The small molecule below binds the protein below.
Small molecule (SMILES): CC(=O)N1CCN(c2ccc(OC[C@H]3CO[C@](Cn4ccnc4)(c4ccc(Cl)cc4Cl)O3)cc2)CC1

Sequence of chain 1.A:
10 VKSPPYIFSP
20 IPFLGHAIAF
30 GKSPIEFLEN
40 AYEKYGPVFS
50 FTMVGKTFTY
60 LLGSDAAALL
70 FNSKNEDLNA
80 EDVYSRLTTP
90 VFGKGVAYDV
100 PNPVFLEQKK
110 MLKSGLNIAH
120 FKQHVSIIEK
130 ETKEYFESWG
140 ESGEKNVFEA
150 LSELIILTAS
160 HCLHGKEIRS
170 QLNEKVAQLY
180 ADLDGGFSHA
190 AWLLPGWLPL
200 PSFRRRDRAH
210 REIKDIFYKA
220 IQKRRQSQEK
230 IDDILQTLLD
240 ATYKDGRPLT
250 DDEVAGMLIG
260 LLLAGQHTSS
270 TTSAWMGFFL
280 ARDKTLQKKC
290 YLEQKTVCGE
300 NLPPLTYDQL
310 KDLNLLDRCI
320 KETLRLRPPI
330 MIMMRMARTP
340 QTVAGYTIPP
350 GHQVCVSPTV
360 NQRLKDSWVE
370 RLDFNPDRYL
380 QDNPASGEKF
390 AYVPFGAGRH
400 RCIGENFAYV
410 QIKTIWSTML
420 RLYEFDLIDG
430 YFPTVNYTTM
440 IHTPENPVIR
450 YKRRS

Binding-site contacts:
Ligand atom C6 contacts residue TYR97 of chain 1.A at 3.7 Å (hydrophobic).
Ligand atom C2 contacts residue HEM1 of chain 1.E at 3.6 Å.
Ligand atom N1 contacts residue ILE329 of chain 1.A at 3.3 Å.
Ligand atom CL1 contacts residue GLY259 of chain 1.A at 3.6 Å.
Ligand atom C19 contacts residue ILE331 of chain 1.A at 3.0 Å (hydrophobic).
Ligand atom C24 contacts residue ILE331 of chain 1.A at 3.9 Å (hydrophobic).
Ligand atom CL2 contacts residue PHE91 of chain 1.A at 3.8 Å.
Ligand atom C3 contacts residue ALA263 of chain 1.A at 3.9 Å (hydrophobic).
Ligand atom C4 contacts residue ILE329 of chain 1.A at 3.3 Å (hydrophobic).
Ligand atom O3 contacts residue TYR83 of chain 1.A at 3.9 Å.
Ligand atom C26 contacts residue TRP191 of chain 1.A at 3.6 Å (hydrophobic).
Ligand atom O4 contacts residue PHE29 of chain 1.A at 3.9 Å.
Ligand atom C12 contacts residue HEM1 of chain 1.E at 3.7 Å.
Ligand atom C6 contacts residue TYR83 of chain 1.A at 3.7 Å (hydrophobic).
Ligand atom CL2 contacts residue PHE186 of chain 1.A at 3.7 Å.
Ligand atom C26 contacts residue PHE57 of chain 1.A at 4.0 Å (hydrophobic).
Ligand atom C13 contacts residue TYR97 of chain 1.A at 3.7 Å (hydrophobic).
Ligand atom C9 contacts residue PHE91 of chain 1.A at 3.9 Å (hydrophobic).
Ligand atom C22 contacts residue MET439 of chain 1.A at 3.7 Å (hydrophobic).
Ligand atom C3 contacts residue THR267 of chain 1.A at 3.8 Å.
Ligand atom C15 contacts residue TYR83 of chain 1.A at 3.6 Å (hydrophobic).
Ligand atom C1 contacts residue HEM1 of chain 1.E at 2.9 Å.
Ligand atom C10 contacts residue ALA263 of chain 1.A at 3.8 Å (hydrophobic).
Ligand atom C3 contacts residue ILE329 of chain 1.A at 3.9 Å (hydrophobic).
Ligand atom C2 contacts residue ALA263 of chain 1.A at 3.3 Å (hydrophobic).
Ligand atom C14 contacts residue TYR83 of chain 1.A at 3.2 Å (hydrophobic).
Ligand atom C1 contacts residue ILE329 of chain 1.A at 3.3 Å (hydrophobic).
Ligand atom C20 contacts residue TYR83 of chain 1.A at 3.6 Å (hydrophobic).
Ligand atom C20 contacts residue ILE331 of chain 1.A at 3.0 Å (hydrophobic).
Ligand atom C13 contacts residue HEM1 of chain 1.E at 3.9 Å.
Ligand atom C17 contacts residue LEU86 of chain 1.A at 3.8 Å (hydrophobic).
Ligand atom N2 contacts residue HEM1 of chain 1.E at 2.4 Å.
Ligand atom C21 contacts residue MET333 of chain 1.A at 3.9 Å (hydrophobic).
Ligand atom N2 contacts residue ILE329 of chain 1.A at 4.0 Å.
Ligand atom O1 contacts residue TYR97 of chain 1.A at 3.5 Å (h-bond).
Ligand atom C21 contacts residue TRP191 of chain 1.A at 3.9 Å (hydrophobic).
Ligand atom C23 contacts residue ILE331 of chain 1.A at 3.7 Å (hydrophobic).
Ligand atom C2 contacts residue THR267 of chain 1.A at 3.4 Å.
Ligand atom O2 contacts residue PHE186 of chain 1.A at 3.9 Å.
Ligand atom C10 contacts residue PHE91 of chain 1.A at 3.4 Å (hydrophobic).